Binding-site contacts:
Ligand atom C8 contacts residue ASN100 of chain 1.L at 4.3 Å.
Ligand atom C5 contacts residue ASN100 of chain 1.L at 3.6 Å.
Ligand atom C7 contacts residue ASN100 of chain 1.L at 3.3 Å.
Ligand atom C5 contacts residue SER102 of chain 1.L at 4.1 Å.
Ligand atom O5 contacts residue ASN100 of chain 1.L at 2.4 Å (h-bond).
Ligand atom O6 contacts residue SER102 of chain 1.L at 3.2 Å (h-bond).
Ligand atom O5 contacts residue SER102 of chain 1.L at 3.3 Å (h-bond).
Ligand atom C3 contacts residue ASN100 of chain 1.L at 3.6 Å.
Ligand atom C4 contacts residue ASN100 of chain 1.L at 4.2 Å.
Ligand atom C6 contacts residue SER102 of chain 1.L at 4.2 Å.
Ligand atom C2 contacts residue ASN100 of chain 1.L at 2.4 Å.
Ligand atom O7 contacts residue ASN100 of chain 1.L at 3.5 Å (h-bond).
Ligand atom C1 contacts residue SER102 of chain 1.L at 3.8 Å.
Ligand atom N2 contacts residue ASN100 of chain 1.L at 2.8 Å (h-bond).
Ligand atom C1 contacts residue ASN100 of chain 1.L at 1.4 Å.

Sequence of chain 1.L:
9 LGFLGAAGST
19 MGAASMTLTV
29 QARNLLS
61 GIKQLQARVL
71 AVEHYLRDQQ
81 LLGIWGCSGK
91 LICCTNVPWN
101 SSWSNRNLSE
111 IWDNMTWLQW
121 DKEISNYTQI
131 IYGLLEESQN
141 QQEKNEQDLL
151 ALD

The small molecule below binds the protein below.
Small molecule (SMILES): CC(=O)N[C@H]1[C@H](O[C@H]2[C@H](O)[C@@H](NC(C)=O)CO[C@@H]2CO)O[C@H](CO)[C@@H](O)[C@@H]1O